Binding-site contacts:
Ligand atom C1 contacts residue ASN204 of chain 1.B at 1.4 Å.
Ligand atom C8 contacts residue ALA243 of chain 1.B at 4.0 Å (hydrophobic).
Ligand atom C8 contacts residue LEU93 of chain 1.B at 3.8 Å (hydrophobic).
Ligand atom O6 contacts residue GLU209 of chain 1.B at 4.4 Å.
Ligand atom O6 contacts residue ASP205 of chain 1.B at 2.9 Å (salt-bridge).
Ligand atom C6 contacts residue SER76 of chain 1.B at 4.1 Å.
Ligand atom C7 contacts residue GLN244 of chain 1.B at 4.5 Å.
Ligand atom C5 contacts residue TRP208 of chain 1.B at 3.5 Å (hydrophobic).
Ligand atom C5 contacts residue ASN204 of chain 1.B at 3.6 Å.
Ligand atom C8 contacts residue GLN244 of chain 1.B at 3.6 Å.
Ligand atom N2 contacts residue ASN204 of chain 1.B at 3.1 Å (h-bond).
Ligand atom C1 contacts residue ASP205 of chain 1.B at 4.4 Å.
Ligand atom O5 contacts residue ASP205 of chain 1.B at 3.8 Å.
Ligand atom C2 contacts residue SER76 of chain 1.B at 4.4 Å.
Ligand atom C3 contacts residue ASN204 of chain 1.B at 3.9 Å.
Ligand atom O7 contacts residue TRP208 of chain 1.B at 3.9 Å.
Ligand atom O5 contacts residue ASN204 of chain 1.B at 2.3 Å (h-bond).
Ligand atom C7 contacts residue LEU93 of chain 1.B at 4.0 Å (hydrophobic).
Ligand atom O5 contacts residue TRP208 of chain 1.B at 3.4 Å.
Ligand atom O7 contacts residue LEU93 of chain 1.B at 3.7 Å.
Ligand atom O2 contacts residue SER76 of chain 1.B at 4.0 Å.
Ligand atom C2 contacts residue ASN204 of chain 1.B at 2.6 Å.
Ligand atom C1 contacts residue TRP208 of chain 1.B at 3.4 Å (hydrophobic).
Ligand atom O6 contacts residue SER77 of chain 1.B at 3.5 Å.
Ligand atom C6 contacts residue SER77 of chain 1.B at 4.0 Å.
Ligand atom C8 contacts residue TRP208 of chain 1.B at 4.5 Å (hydrophobic).
Ligand atom C7 contacts residue ASN204 of chain 1.B at 3.7 Å.
Ligand atom O7 contacts residue ASN204 of chain 1.B at 3.9 Å.
Ligand atom C2 contacts residue TRP208 of chain 1.B at 4.5 Å (hydrophobic).
Ligand atom C6 contacts residue TRP208 of chain 1.B at 3.8 Å (hydrophobic).
Ligand atom C8 contacts residue GLU214 of chain 1.B at 3.9 Å.
Ligand atom O7 contacts residue GLN244 of chain 1.B at 4.3 Å.
Ligand atom C4 contacts residue ASN204 of chain 1.B at 4.3 Å.
Ligand atom C6 contacts residue ASP205 of chain 1.B at 4.2 Å.
Ligand atom C7 contacts residue ALA243 of chain 1.B at 4.5 Å (hydrophobic).

The protein below binds the small molecule below.
Small molecule (SMILES): CC(=O)N[C@H]1[C@H](O[C@H]2[C@H](O)[C@@H](NC(C)=O)CO[C@@H]2CO)O[C@H](CO)[C@@H](O[C@@H]2O[C@H](CO)[C@@H](O)[C@H](O)[C@@H]2O)[C@@H]1O

Sequence of chain 1.B:
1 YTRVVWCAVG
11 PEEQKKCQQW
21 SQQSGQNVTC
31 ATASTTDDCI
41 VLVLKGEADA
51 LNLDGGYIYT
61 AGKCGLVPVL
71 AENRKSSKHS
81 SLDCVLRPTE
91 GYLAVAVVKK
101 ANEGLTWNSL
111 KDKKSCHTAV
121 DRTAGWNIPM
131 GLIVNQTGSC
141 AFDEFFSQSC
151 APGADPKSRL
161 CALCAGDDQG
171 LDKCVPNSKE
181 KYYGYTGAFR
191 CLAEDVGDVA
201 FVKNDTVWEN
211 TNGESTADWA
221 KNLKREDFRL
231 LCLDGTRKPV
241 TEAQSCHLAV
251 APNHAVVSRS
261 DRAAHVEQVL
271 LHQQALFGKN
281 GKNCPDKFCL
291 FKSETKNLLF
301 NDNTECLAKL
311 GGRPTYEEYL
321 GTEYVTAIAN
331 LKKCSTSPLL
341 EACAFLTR